Sequence of chain 1.A:
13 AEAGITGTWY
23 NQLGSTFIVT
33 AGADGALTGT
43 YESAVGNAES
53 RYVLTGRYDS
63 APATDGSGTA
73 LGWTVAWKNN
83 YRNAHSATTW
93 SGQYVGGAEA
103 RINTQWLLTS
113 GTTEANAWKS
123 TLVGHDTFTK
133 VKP

Sequence of chain 2.B:
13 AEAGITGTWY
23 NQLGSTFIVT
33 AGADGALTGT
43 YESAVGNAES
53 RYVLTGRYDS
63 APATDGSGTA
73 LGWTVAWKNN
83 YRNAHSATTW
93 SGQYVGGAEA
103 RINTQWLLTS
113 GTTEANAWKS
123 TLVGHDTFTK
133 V

Binding-site contacts:
Ligand atom C3 contacts residue TRP120 of chain 2.B at 4.0 Å (hydrophobic).
Ligand atom C1' contacts residue TRP120 of chain 2.B at 4.0 Å (hydrophobic).
Ligand atom N1' contacts residue FMT1 of chain 1.D at 2.9 Å (h-bond).
Ligand atom N2' contacts residue TRP92 of chain 1.A at 4.0 Å.
Ligand atom O1 contacts residue SER27 of chain 1.A at 2.8 Å (h-bond).
Ligand atom N1 contacts residue VAL47 of chain 1.A at 3.7 Å.
Ligand atom O1 contacts residue ASP128 of chain 1.A at 3.9 Å.
Ligand atom O1' contacts residue FMT1 of chain 1.D at 3.5 Å (h-bond).
Ligand atom C1 contacts residue SER27 of chain 1.A at 3.6 Å.
Ligand atom C2 contacts residue TRP120 of chain 2.B at 3.6 Å (hydrophobic).
Ligand atom C1 contacts residue SER45 of chain 1.A at 3.7 Å.
Ligand atom O1' contacts residue LEU110 of chain 1.A at 3.7 Å.
Ligand atom C3 contacts residue ASP128 of chain 1.A at 4.0 Å.
Ligand atom N1' contacts residue TRP120 of chain 2.B at 3.6 Å.
Ligand atom N2' contacts residue TRP108 of chain 1.A at 3.4 Å.
Ligand atom C2 contacts residue VAL47 of chain 1.A at 3.7 Å (hydrophobic).
Ligand atom O1' contacts residue TRP79 of chain 1.A at 4.0 Å.
Ligand atom O1 contacts residue LEU25 of chain 1.A at 3.8 Å.
Ligand atom N2 contacts residue ASP128 of chain 1.A at 3.0 Å (salt-bridge).
Ligand atom C1' contacts residue FMT1 of chain 1.D at 3.5 Å.
Ligand atom C3 contacts residue TRP108 of chain 1.A at 3.8 Å (hydrophobic).
Ligand atom N2 contacts residue ASN23 of chain 1.A at 4.0 Å.
Ligand atom C1 contacts residue ASP128 of chain 1.A at 3.8 Å.
Ligand atom C1' contacts residue THR90 of chain 1.A at 3.8 Å.
Ligand atom O1 contacts residue ASN23 of chain 1.A at 2.9 Å (h-bond).
Ligand atom N1 contacts residue SER27 of chain 1.A at 3.9 Å.
Ligand atom N1 contacts residue LEU25 of chain 1.A at 3.7 Å.
Ligand atom C1 contacts residue ASN23 of chain 1.A at 3.8 Å.
Ligand atom O1' contacts residue THR90 of chain 1.A at 2.6 Å (h-bond).
Ligand atom O1 contacts residue SER45 of chain 1.A at 3.9 Å.
Ligand atom C1 contacts residue TYR43 of chain 1.A at 3.6 Å (hydrophobic).
Ligand atom C2 contacts residue SER45 of chain 1.A at 3.8 Å.
Ligand atom N2 contacts residue LEU25 of chain 1.A at 3.6 Å.
Ligand atom N1 contacts residue SER45 of chain 1.A at 2.8 Å (h-bond).
Ligand atom O1 contacts residue TYR43 of chain 1.A at 2.7 Å (h-bond).
Ligand atom C3 contacts residue LEU25 of chain 1.A at 4.0 Å (hydrophobic).
Ligand atom C2 contacts residue FMT1 of chain 1.D at 3.4 Å.
Ligand atom N1 contacts residue FMT1 of chain 1.D at 3.5 Å (h-bond).
Ligand atom N2 contacts residue TYR43 of chain 1.A at 4.0 Å.
Ligand atom C1 contacts residue LEU25 of chain 1.A at 3.5 Å (hydrophobic).

A small-molecule ligand and the protein it binds are described below.
Small molecule (SMILES): O=C1NC2NC(=O)NC2N1